The small molecule below binds the protein below.
Small molecule (SMILES): CC(=O)N[C@H]1[C@H](O[C@H]2[C@H](O)[C@@H](NC(C)=O)CO[C@@H]2CO[C@@H]2O[C@@H](C)[C@@H](O)[C@@H](O)[C@@H]2O)O[C@H](CO)[C@@H](O[C@@H]2O[C@H](CO[C@H]3O[C@H](CO)[C@@H](O)[C@H](O)[C@@H]3O[C@@H]3O[C@H](CO)[C@@H](O)[C@H](O)[C@H]3NC(C)=O)[C@@H](O)[C@H](O)[C@@H]2O)[C@@H]1O

Binding-site contacts:
Ligand atom O5 contacts residue ALA122 of chain 1.A at 4.1 Å.
Ligand atom N2 contacts residue ASN124 of chain 1.A at 2.9 Å (h-bond).
Ligand atom C3 contacts residue ASN124 of chain 1.A at 3.8 Å.
Ligand atom C7 contacts residue ASN124 of chain 1.A at 3.3 Å.
Ligand atom C2 contacts residue ASN124 of chain 1.A at 2.4 Å.
Ligand atom C1 contacts residue ASN124 of chain 1.A at 1.4 Å.
Ligand atom O5 contacts residue ASN124 of chain 1.A at 2.3 Å (h-bond).
Ligand atom C6 contacts residue ALA122 of chain 1.A at 3.8 Å (hydrophobic).
Ligand atom O7 contacts residue ASN124 of chain 1.A at 3.3 Å (h-bond).
Ligand atom C4 contacts residue ASN124 of chain 1.A at 4.2 Å.
Ligand atom C5 contacts residue ALA122 of chain 1.A at 4.1 Å (hydrophobic).
Ligand atom C8 contacts residue ASN124 of chain 1.A at 4.5 Å.
Ligand atom C5 contacts residue ASN124 of chain 1.A at 3.6 Å.

Sequence of chain 1.A:
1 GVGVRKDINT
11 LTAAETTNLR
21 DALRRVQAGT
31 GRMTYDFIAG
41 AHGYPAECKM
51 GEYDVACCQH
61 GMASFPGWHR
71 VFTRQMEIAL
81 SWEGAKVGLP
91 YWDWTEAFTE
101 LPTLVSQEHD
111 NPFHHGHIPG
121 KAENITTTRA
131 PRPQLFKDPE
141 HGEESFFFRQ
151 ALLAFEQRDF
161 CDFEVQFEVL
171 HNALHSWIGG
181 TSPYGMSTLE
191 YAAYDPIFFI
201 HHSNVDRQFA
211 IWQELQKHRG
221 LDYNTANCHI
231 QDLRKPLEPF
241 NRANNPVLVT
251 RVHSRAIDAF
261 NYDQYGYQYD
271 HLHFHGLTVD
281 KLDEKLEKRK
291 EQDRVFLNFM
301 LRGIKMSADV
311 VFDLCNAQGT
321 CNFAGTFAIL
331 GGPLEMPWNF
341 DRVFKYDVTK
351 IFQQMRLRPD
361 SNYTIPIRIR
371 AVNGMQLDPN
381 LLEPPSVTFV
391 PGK